Binding-site contacts:
Ligand atom C20 contacts residue VAL25 of chain 1.A at 3.7 Å (hydrophobic).
Ligand atom C22 contacts residue MET86 of chain 1.A at 3.3 Å (hydrophobic).
Ligand atom C21 contacts residue LEU17 of chain 1.A at 3.7 Å (hydrophobic).
Ligand atom N3 contacts residue MET86 of chain 1.A at 3.1 Å (h-bond).
Ligand atom S1 contacts residue PHE22 of chain 1.A at 3.7 Å.
Ligand atom C18 contacts residue ASN135 of chain 1.A at 3.6 Å.
Ligand atom C24 contacts residue ALA87 of chain 1.A at 3.6 Å (hydrophobic).
Ligand atom N6 contacts residue LYS39 of chain 1.A at 3.8 Å.
Ligand atom C6 contacts residue LEU137 of chain 1.A at 3.6 Å (hydrophobic).
Ligand atom O1 contacts residue TYR85 of chain 1.A at 3.6 Å.
Ligand atom N5 contacts residue ALA37 of chain 1.A at 3.4 Å.
Ligand atom F1 contacts residue ASP148 of chain 1.A at 3.5 Å.
Ligand atom C22 contacts residue ALA87 of chain 1.A at 3.8 Å (hydrophobic).
Ligand atom C22 contacts residue GLY89 of chain 1.A at 3.6 Å.
Ligand atom O2 contacts residue VAL25 of chain 1.A at 3.7 Å.
Ligand atom C2 contacts residue GLY89 of chain 1.A at 3.6 Å.
Ligand atom C20 contacts residue LEU17 of chain 1.A at 3.8 Å (hydrophobic).
Ligand atom C19 contacts residue VAL25 of chain 1.A at 3.8 Å (hydrophobic).
Ligand atom N5 contacts residue LEU137 of chain 1.A at 3.3 Å.
Ligand atom C18 contacts residue ASP130 of chain 1.A at 3.8 Å.
Ligand atom C17 contacts residue ASP130 of chain 1.A at 3.8 Å.
Ligand atom N3 contacts residue TYR85 of chain 1.A at 3.7 Å.
Ligand atom O1 contacts residue LEU137 of chain 1.A at 3.8 Å.
Ligand atom C2 contacts residue MET86 of chain 1.A at 3.6 Å (hydrophobic).
Ligand atom C12 contacts residue ASP148 of chain 1.A at 3.6 Å.
Ligand atom O1 contacts residue MET86 of chain 1.A at 2.8 Å (h-bond).
Ligand atom N1 contacts residue LEU17 of chain 1.A at 3.7 Å.
Ligand atom N2 contacts residue LEU17 of chain 1.A at 3.7 Å.
Ligand atom C15 contacts residue PHE22 of chain 1.A at 3.5 Å (hydrophobic).
Ligand atom C11 contacts residue LYS39 of chain 1.A at 3.8 Å.
Ligand atom F2 contacts residue THR19 of chain 1.A at 3.4 Å.
Ligand atom O2 contacts residue LYS39 of chain 1.A at 3.2 Å (salt-bridge).
Ligand atom C10 contacts residue LYS39 of chain 1.A at 3.3 Å.
Ligand atom C12 contacts residue ASN135 of chain 1.A at 3.7 Å.
Ligand atom C16 contacts residue VAL155 of chain 1.A at 3.8 Å (hydrophobic).
Ligand atom F1 contacts residue LYS39 of chain 1.A at 3.7 Å.
Ligand atom C17 contacts residue TYR160 of chain 1.A at 3.7 Å (hydrophobic).
Ligand atom C22 contacts residue TYR85 of chain 1.A at 3.4 Å (hydrophobic).
Ligand atom C16 contacts residue TYR160 of chain 1.A at 3.6 Å (hydrophobic).
Ligand atom F2 contacts residue GLY20 of chain 1.A at 3.0 Å.

This small molecule binds to this protein.
Small molecule (SMILES): Cc1cc(Nc2cc(-c3ccc(F)c(NC(=O)c4cc5c(s4)CCCC5)c3F)n[nH]c2=O)nn1C

Sequence of chain 1.A:
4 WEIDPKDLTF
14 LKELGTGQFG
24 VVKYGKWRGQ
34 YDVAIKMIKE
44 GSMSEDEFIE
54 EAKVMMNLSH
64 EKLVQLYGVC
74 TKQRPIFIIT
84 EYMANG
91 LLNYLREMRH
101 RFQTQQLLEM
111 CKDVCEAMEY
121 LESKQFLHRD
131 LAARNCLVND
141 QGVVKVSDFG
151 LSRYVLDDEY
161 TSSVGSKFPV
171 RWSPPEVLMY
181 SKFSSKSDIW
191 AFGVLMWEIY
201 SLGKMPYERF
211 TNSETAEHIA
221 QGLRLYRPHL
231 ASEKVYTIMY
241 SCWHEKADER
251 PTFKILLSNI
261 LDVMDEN